Sequence of chain 1.C:
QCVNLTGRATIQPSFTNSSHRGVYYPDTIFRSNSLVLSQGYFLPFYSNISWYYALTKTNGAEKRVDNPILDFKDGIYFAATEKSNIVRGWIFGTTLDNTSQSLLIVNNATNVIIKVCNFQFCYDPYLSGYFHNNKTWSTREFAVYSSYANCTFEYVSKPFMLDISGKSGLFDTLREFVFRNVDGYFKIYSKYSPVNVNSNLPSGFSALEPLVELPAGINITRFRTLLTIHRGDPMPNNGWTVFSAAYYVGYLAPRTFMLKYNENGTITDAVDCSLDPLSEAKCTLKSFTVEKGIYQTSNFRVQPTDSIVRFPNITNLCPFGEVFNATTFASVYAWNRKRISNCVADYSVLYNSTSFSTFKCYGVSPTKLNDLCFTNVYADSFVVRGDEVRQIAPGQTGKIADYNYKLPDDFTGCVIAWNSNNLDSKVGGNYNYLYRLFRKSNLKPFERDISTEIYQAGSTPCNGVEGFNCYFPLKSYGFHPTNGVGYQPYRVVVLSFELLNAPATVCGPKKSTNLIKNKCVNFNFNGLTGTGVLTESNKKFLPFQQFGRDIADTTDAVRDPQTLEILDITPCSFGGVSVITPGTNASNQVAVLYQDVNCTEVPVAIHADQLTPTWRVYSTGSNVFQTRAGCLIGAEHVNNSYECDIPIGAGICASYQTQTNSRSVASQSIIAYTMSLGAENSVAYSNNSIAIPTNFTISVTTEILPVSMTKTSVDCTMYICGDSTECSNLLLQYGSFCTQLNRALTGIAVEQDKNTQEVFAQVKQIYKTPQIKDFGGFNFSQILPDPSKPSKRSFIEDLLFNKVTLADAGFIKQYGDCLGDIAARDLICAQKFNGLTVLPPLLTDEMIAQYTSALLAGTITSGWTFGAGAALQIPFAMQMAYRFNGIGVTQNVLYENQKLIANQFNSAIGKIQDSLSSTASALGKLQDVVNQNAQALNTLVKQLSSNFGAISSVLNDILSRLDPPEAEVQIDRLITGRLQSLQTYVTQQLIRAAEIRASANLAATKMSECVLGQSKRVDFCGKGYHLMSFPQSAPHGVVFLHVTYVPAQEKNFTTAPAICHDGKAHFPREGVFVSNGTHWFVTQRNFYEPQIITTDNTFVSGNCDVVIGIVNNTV

This protein binds this small molecule.
Small molecule (SMILES): CC(=O)N[C@@H]1[C@@H](O)[C@H](O)[C@@H](CO)O[C@H]1O

Binding-site contacts:
Ligand atom C7 contacts residue VAL652 of chain 1.C at 4.2 Å (hydrophobic).
Ligand atom O5 contacts residue ASN653 of chain 1.C at 2.4 Å (h-bond).
Ligand atom N2 contacts residue HIS651 of chain 1.C at 4.3 Å.
Ligand atom N2 contacts residue ASN653 of chain 1.C at 2.9 Å (h-bond).
Ligand atom C8 contacts residue ASN653 of chain 1.C at 4.3 Å.
Ligand atom C3 contacts residue ASN653 of chain 1.C at 3.8 Å.
Ligand atom C4 contacts residue ASN653 of chain 1.C at 4.2 Å.
Ligand atom C7 contacts residue ASN653 of chain 1.C at 3.0 Å.
Ligand atom O7 contacts residue ASN653 of chain 1.C at 2.8 Å (h-bond).
Ligand atom C8 contacts residue HIS651 of chain 1.C at 4.0 Å.
Ligand atom C8 contacts residue VAL652 of chain 1.C at 3.7 Å (hydrophobic).
Ligand atom C5 contacts residue ASN653 of chain 1.C at 3.7 Å.
Ligand atom C2 contacts residue ASN653 of chain 1.C at 2.5 Å.
Ligand atom C8 contacts residue ARG677 of chain 1.C at 4.5 Å.
Ligand atom C1 contacts residue ASN653 of chain 1.C at 1.4 Å.